Binding-site contacts:
Ligand atom C5 contacts residue ASN14 of chain 1.A at 3.3 Å.
Ligand atom N6 contacts residue ASN14 of chain 1.A at 4.1 Å.
Ligand atom N3 contacts residue ASN14 of chain 1.A at 3.4 Å (h-bond).
Ligand atom C6 contacts residue PRO13 of chain 1.A at 4.4 Å (hydrophobic).
Ligand atom N1 contacts residue ASP16 of chain 1.A at 2.9 Å.
Ligand atom N7 contacts residue ASN14 of chain 1.A at 4.0 Å.
Ligand atom N1 contacts residue PRO13 of chain 1.A at 4.4 Å.
Ligand atom C6 contacts residue ASN14 of chain 1.A at 3.5 Å.
Ligand atom C2 contacts residue ARG228 of chain 1.A at 3.4 Å.
Ligand atom C6 contacts residue TYR12 of chain 1.A at 4.2 Å (hydrophobic).
Ligand atom N3 contacts residue ASP16 of chain 1.A at 3.3 Å.
Ligand atom C8 contacts residue ASN14 of chain 1.A at 4.2 Å.
Ligand atom N7 contacts residue TYR12 of chain 1.A at 4.0 Å.
Ligand atom N9 contacts residue ASN14 of chain 1.A at 3.8 Å.
Ligand atom N3 contacts residue ILE17 of chain 1.A at 4.2 Å.
Ligand atom N9 contacts residue ARG228 of chain 1.A at 3.2 Å (salt-bridge).
Ligand atom N3 contacts residue ARG228 of chain 1.A at 2.3 Å (salt-bridge).
Ligand atom C5 contacts residue ASP16 of chain 1.A at 3.8 Å.
Ligand atom C2 contacts residue ASP16 of chain 1.A at 2.5 Å.
Ligand atom N6 contacts residue TYR12 of chain 1.A at 3.5 Å (h-bond).
Ligand atom N1 contacts residue ASN14 of chain 1.A at 3.0 Å.
Ligand atom C2 contacts residue THR15 of chain 1.A at 4.5 Å.
Ligand atom N6 contacts residue PRO13 of chain 1.A at 3.8 Å.
Ligand atom C2 contacts residue ILE17 of chain 1.A at 4.1 Å (hydrophobic).
Ligand atom C5 contacts residue ARG228 of chain 1.A at 4.4 Å.
Ligand atom N6 contacts residue ASP16 of chain 1.A at 4.2 Å.
Ligand atom C4 contacts residue ASN14 of chain 1.A at 3.2 Å.
Ligand atom C2 contacts residue ASN14 of chain 1.A at 3.0 Å.
Ligand atom C4 contacts residue ARG228 of chain 1.A at 3.1 Å.
Ligand atom N1 contacts residue THR15 of chain 1.A at 3.9 Å.
Ligand atom C4 contacts residue ASP16 of chain 1.A at 3.6 Å.
Ligand atom C6 contacts residue ASP16 of chain 1.A at 3.5 Å.
Ligand atom C5 contacts residue TYR12 of chain 1.A at 4.4 Å (hydrophobic).

A protein and the small-molecule ligand that binds it are described below.
Small molecule (SMILES): Nc1ncnc2[nH]cnc12

Sequence of chain 1.A:
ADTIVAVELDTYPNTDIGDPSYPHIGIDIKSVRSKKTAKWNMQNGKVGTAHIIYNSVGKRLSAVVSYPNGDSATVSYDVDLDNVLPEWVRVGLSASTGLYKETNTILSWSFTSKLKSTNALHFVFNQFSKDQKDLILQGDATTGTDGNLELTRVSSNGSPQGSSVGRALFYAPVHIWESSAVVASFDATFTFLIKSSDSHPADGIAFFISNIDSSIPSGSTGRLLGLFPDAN